This small molecule binds to this protein.
Small molecule (SMILES): CC1(C)CC([C@@H](Nc2ccc(-n3cnc(C(F)(F)F)c3)nc2)c2ccc(C(=O)NCCC(=O)O)cc2)C1

Sequence of chain 1.B:
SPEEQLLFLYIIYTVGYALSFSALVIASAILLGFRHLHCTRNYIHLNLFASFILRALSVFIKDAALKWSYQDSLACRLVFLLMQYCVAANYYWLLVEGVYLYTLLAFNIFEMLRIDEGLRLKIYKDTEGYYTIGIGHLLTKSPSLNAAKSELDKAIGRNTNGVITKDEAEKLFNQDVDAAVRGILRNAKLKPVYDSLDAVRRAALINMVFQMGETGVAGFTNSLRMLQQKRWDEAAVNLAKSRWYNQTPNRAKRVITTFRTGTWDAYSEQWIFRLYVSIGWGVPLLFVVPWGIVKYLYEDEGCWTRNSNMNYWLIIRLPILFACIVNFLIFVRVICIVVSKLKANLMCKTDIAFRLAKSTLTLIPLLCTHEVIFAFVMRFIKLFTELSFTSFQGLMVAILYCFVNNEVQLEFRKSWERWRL

Binding-site contacts:
Ligand atom C33 contacts residue LYS375 of chain 1.B at 3.2 Å.
Ligand atom C31 contacts residue LYS375 of chain 1.B at 3.6 Å.
Ligand atom O06 contacts residue ARG372 of chain 1.B at 3.0 Å.
Ligand atom C23 contacts residue LYS366 of chain 1.B at 3.9 Å.
Ligand atom N09 contacts residue PHE371 of chain 1.B at 3.5 Å.
Ligand atom F01 contacts residue VAL355 of chain 1.B at 3.8 Å.
Ligand atom C35 contacts residue VAL429 of chain 1.B at 3.4 Å (hydrophobic).
Ligand atom O04 contacts residue VAL429 of chain 1.B at 3.8 Å.
Ligand atom C23 contacts residue PHE371 of chain 1.B at 3.5 Å (hydrophobic).
Ligand atom O06 contacts residue LEU373 of chain 1.B at 4.0 Å.
Ligand atom N11 contacts residue VAL429 of chain 1.B at 3.4 Å.
Ligand atom N07 contacts residue PHE371 of chain 1.B at 4.0 Å.
Ligand atom C18 contacts residue PHE371 of chain 1.B at 3.8 Å (hydrophobic).
Ligand atom F01 contacts residue LEU359 of chain 1.B at 3.5 Å.
Ligand atom N11 contacts residue SER376 of chain 1.B at 3.9 Å.
Ligand atom N09 contacts residue LYS366 of chain 1.B at 3.9 Å.
Ligand atom C26 contacts residue THR379 of chain 1.B at 4.2 Å.
Ligand atom C28 contacts residue LYS375 of chain 1.B at 3.3 Å.
Ligand atom N10 contacts residue LYS375 of chain 1.B at 4.0 Å.
Ligand atom O06 contacts residue ASN430 of chain 1.B at 3.3 Å (h-bond).
Ligand atom C27 contacts residue LYS375 of chain 1.B at 4.0 Å.
Ligand atom C37 contacts residue ASN430 of chain 1.B at 3.8 Å.
Ligand atom C35 contacts residue ASN430 of chain 1.B at 3.9 Å.
Ligand atom C17 contacts residue LYS375 of chain 1.B at 4.0 Å.
Ligand atom C33 contacts residue SER376 of chain 1.B at 4.1 Å.
Ligand atom C32 contacts residue LYS375 of chain 1.B at 3.6 Å.
Ligand atom C20 contacts residue LYS375 of chain 1.B at 3.8 Å.
Ligand atom C26 contacts residue LYS375 of chain 1.B at 3.4 Å.
Ligand atom C34 contacts residue LYS375 of chain 1.B at 3.7 Å.
Ligand atom O05 contacts residue ARG372 of chain 1.B at 3.4 Å (salt-bridge).
Ligand atom C19 contacts residue LYS375 of chain 1.B at 3.5 Å.
Ligand atom C36 contacts residue ARG372 of chain 1.B at 3.4 Å.
Ligand atom N08 contacts residue THR379 of chain 1.B at 3.9 Å.
Ligand atom F01 contacts residue PHE371 of chain 1.B at 3.5 Å.
Ligand atom C37 contacts residue ARG372 of chain 1.B at 3.4 Å.
Ligand atom O05 contacts residue LEU425 of chain 1.B at 3.7 Å.
Ligand atom O05 contacts residue SER376 of chain 1.B at 3.5 Å (h-bond).
Ligand atom C34 contacts residue VAL429 of chain 1.B at 3.6 Å (hydrophobic).
Ligand atom O04 contacts residue LYS375 of chain 1.B at 3.7 Å.
Ligand atom C24 contacts residue LYS375 of chain 1.B at 3.1 Å.